This small molecule binds to this protein.
Small molecule (SMILES): CC(=O)N[C@H]1[C@H](O[C@H]2[C@H](O)[C@@H](NC(C)=O)CO[C@@H]2CO)O[C@H](CO)[C@@H](O)[C@@H]1O

Binding-site contacts:
Ligand atom O7 contacts residue ASN280 of chain 30.E at 4.4 Å.
Ligand atom C7 contacts residue ASN280 of chain 30.E at 3.9 Å.
Ligand atom N2 contacts residue ASN280 of chain 30.E at 2.9 Å (h-bond).
Ligand atom C8 contacts residue ARG324 of chain 30.E at 4.2 Å.
Ligand atom O5 contacts residue ASN280 of chain 30.E at 2.4 Å (h-bond).
Ligand atom C1 contacts residue ASN280 of chain 30.E at 1.4 Å.
Ligand atom C8 contacts residue GLY296 of chain 30.E at 4.4 Å.
Ligand atom C2 contacts residue ASN280 of chain 30.E at 2.5 Å.
Ligand atom C3 contacts residue ASN280 of chain 30.E at 3.8 Å.
Ligand atom C5 contacts residue ASN280 of chain 30.E at 3.7 Å.
Ligand atom C4 contacts residue ASN280 of chain 30.E at 4.2 Å.

Sequence of chain 30.E:
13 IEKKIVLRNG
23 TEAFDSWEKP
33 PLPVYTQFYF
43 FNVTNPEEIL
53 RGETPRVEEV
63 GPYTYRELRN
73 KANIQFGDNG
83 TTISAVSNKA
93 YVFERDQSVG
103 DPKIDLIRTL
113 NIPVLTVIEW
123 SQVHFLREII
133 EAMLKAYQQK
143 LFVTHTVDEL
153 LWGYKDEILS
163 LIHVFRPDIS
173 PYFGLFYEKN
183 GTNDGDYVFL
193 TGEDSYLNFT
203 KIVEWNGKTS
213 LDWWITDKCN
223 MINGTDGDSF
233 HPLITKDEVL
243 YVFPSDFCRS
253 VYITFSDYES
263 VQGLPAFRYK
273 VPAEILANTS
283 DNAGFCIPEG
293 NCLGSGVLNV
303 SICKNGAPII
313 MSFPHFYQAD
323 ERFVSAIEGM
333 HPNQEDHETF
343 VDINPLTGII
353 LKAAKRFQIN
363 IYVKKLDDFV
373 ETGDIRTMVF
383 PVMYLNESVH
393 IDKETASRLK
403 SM